A protein and the small-molecule ligand that binds it are described below.
Small molecule (SMILES): OC[C@H]1O[C@H](O)[C@H](O)[C@@H](O)[C@@H]1O

Sequence of chain 1.A:
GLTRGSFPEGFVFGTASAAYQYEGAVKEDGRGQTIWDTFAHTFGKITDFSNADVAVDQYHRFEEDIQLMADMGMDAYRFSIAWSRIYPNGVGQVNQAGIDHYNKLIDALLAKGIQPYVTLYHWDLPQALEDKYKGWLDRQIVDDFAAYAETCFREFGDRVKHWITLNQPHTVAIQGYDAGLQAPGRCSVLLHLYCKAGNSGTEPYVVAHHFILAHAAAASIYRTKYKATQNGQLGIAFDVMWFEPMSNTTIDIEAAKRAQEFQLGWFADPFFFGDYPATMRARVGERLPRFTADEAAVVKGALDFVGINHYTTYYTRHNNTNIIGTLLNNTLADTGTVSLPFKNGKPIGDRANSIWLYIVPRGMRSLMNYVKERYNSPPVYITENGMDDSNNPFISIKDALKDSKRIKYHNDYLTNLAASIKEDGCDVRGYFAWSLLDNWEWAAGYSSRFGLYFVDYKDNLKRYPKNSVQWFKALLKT

Binding-site contacts:
Ligand atom O2 contacts residue GLN179 of chain 1.A at 3.0 Å (h-bond).
Ligand atom O3 contacts residue GLN32 of chain 1.A at 2.7 Å (h-bond).
Ligand atom C1 contacts residue GLU395 of chain 1.A at 1.3 Å.
Ligand atom O4 contacts residue TRP453 of chain 1.A at 3.6 Å.
Ligand atom O5 contacts residue GLU395 of chain 1.A at 2.4 Å (salt-bridge).
Ligand atom C3 contacts residue TRP445 of chain 1.A at 3.7 Å (hydrophobic).
Ligand atom C6 contacts residue TYR322 of chain 1.A at 3.5 Å (hydrophobic).
Ligand atom C3 contacts residue HIS133 of chain 1.A at 3.8 Å.
Ligand atom O4 contacts residue GLN32 of chain 1.A at 2.9 Å (h-bond).
Ligand atom O5 contacts residue TYR322 of chain 1.A at 2.8 Å (h-bond).
Ligand atom C4 contacts residue TRP445 of chain 1.A at 3.8 Å (hydrophobic).
Ligand atom C1 contacts residue GOL1 of chain 1.D at 3.8 Å.
Ligand atom O6 contacts residue GOL1 of chain 1.D at 2.7 Å (h-bond).
Ligand atom C3 contacts residue GLU395 of chain 1.A at 3.1 Å.
Ligand atom C3 contacts residue TRP453 of chain 1.A at 3.8 Å (hydrophobic).
Ligand atom C2 contacts residue GLU395 of chain 1.A at 2.4 Å.
Ligand atom C6 contacts residue GOL1 of chain 1.D at 3.6 Å.
Ligand atom O4 contacts residue GLU452 of chain 1.A at 2.6 Å (salt-bridge).
Ligand atom C5 contacts residue GOL1 of chain 1.D at 3.7 Å.
Ligand atom O3 contacts residue TRP453 of chain 1.A at 2.9 Å (h-bond).
Ligand atom C1 contacts residue GLN179 of chain 1.A at 3.2 Å.
Ligand atom O4 contacts residue TRP445 of chain 1.A at 3.2 Å.
Ligand atom C6 contacts residue GLU452 of chain 1.A at 3.2 Å.
Ligand atom O6 contacts residue TRP367 of chain 1.A at 3.6 Å.
Ligand atom O3 contacts residue HIS133 of chain 1.A at 2.9 Å (h-bond).
Ligand atom O2 contacts residue HIS133 of chain 1.A at 3.2 Å (h-bond).
Ligand atom C4 contacts residue GLU395 of chain 1.A at 3.6 Å.
Ligand atom C5 contacts residue GLU395 of chain 1.A at 3.0 Å.
Ligand atom C3 contacts residue GLN32 of chain 1.A at 3.6 Å.
Ligand atom C4 contacts residue GLU452 of chain 1.A at 3.6 Å.
Ligand atom O6 contacts residue GLU452 of chain 1.A at 2.6 Å (salt-bridge).
Ligand atom C5 contacts residue TRP445 of chain 1.A at 3.6 Å (hydrophobic).
Ligand atom C1 contacts residue TYR322 of chain 1.A at 3.2 Å (hydrophobic).
Ligand atom O2 contacts residue GLU395 of chain 1.A at 2.8 Å (salt-bridge).
Ligand atom C5 contacts residue TYR322 of chain 1.A at 3.1 Å (hydrophobic).
Ligand atom C4 contacts residue TRP453 of chain 1.A at 3.8 Å (hydrophobic).
Ligand atom O2 contacts residue ASN178 of chain 1.A at 3.0 Å (h-bond).
Ligand atom C2 contacts residue GLN179 of chain 1.A at 3.3 Å.
Ligand atom O5 contacts residue GOL1 of chain 1.D at 3.0 Å (h-bond).
Ligand atom C6 contacts residue PHE461 of chain 1.A at 3.6 Å (hydrophobic).